Sequence of chain 1.D:
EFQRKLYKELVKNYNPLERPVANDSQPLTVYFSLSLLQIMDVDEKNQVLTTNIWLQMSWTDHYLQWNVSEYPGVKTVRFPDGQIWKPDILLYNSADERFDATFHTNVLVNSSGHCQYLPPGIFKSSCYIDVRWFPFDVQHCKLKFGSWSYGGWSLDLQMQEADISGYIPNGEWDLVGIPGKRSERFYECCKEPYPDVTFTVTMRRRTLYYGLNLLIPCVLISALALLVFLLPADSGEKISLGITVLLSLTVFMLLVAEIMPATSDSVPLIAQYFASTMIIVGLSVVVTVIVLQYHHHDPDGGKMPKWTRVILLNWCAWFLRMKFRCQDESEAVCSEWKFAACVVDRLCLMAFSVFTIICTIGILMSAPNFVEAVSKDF

This small molecule binds to this protein.
Small molecule (SMILES): COc1cc(OC)c(NC(=O)Nc2cc(C)on2)cc1Cl

Sequence of chain 1.C:
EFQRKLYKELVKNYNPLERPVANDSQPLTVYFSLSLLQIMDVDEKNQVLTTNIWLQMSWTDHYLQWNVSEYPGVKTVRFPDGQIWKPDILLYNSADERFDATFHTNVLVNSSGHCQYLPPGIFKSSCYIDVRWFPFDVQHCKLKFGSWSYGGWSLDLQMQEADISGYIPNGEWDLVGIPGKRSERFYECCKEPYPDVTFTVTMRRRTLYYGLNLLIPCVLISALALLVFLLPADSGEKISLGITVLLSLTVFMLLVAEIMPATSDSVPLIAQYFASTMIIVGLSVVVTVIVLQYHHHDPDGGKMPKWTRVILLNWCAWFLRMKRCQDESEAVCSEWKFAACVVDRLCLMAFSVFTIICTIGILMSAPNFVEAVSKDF

Binding-site contacts:
Ligand atom CL1 contacts residue MET278 of chain 1.C at 3.5 Å.
Ligand atom O02 contacts residue THR250 of chain 1.C at 3.7 Å.
Ligand atom O06 contacts residue ASN213 of chain 1.D at 3.4 Å (h-bond).
Ligand atom CL1 contacts residue ILE221 of chain 1.D at 3.5 Å.
Ligand atom C20 contacts residue PRO217 of chain 1.D at 3.5 Å (hydrophobic).
Ligand atom C15 contacts residue ALA275 of chain 1.C at 3.7 Å (hydrophobic).
Ligand atom C07 contacts residue ASN213 of chain 1.D at 3.4 Å.
Ligand atom C03 contacts residue PHE252 of chain 1.D at 3.4 Å (hydrophobic).
Ligand atom C08 contacts residue ASN213 of chain 1.D at 3.7 Å.
Ligand atom C10 contacts residue ASN213 of chain 1.D at 3.9 Å.
Ligand atom C08 contacts residue PRO217 of chain 1.D at 3.9 Å (hydrophobic).
Ligand atom O11 contacts residue LEU212 of chain 1.D at 3.1 Å (h-bond).
Ligand atom C10 contacts residue LEU212 of chain 1.D at 3.2 Å (hydrophobic).
Ligand atom C10 contacts residue MET253 of chain 1.C at 3.1 Å (hydrophobic).
Ligand atom N09 contacts residue MET253 of chain 1.C at 3.0 Å.
Ligand atom N12 contacts residue ASN213 of chain 1.D at 3.3 Å (h-bond).
Ligand atom N09 contacts residue ASN213 of chain 1.D at 3.5 Å (h-bond).
Ligand atom C19 contacts residue PRO217 of chain 1.D at 3.3 Å (hydrophobic).
Ligand atom N12 contacts residue MET253 of chain 1.C at 3.1 Å.
Ligand atom C13 contacts residue MET253 of chain 1.C at 3.9 Å (hydrophobic).
Ligand atom O17 contacts residue VAL267 of chain 1.C at 3.3 Å.
Ligand atom C13 contacts residue LEU212 of chain 1.D at 3.8 Å (hydrophobic).
Ligand atom O17 contacts residue LEU212 of chain 1.D at 3.5 Å.
Ligand atom N12 contacts residue LEU212 of chain 1.D at 3.4 Å (h-bond).
Ligand atom O02 contacts residue PHE252 of chain 1.D at 3.2 Å.
Ligand atom O11 contacts residue PRO217 of chain 1.D at 3.9 Å.
Ligand atom O11 contacts residue MET253 of chain 1.C at 3.7 Å.
Ligand atom C01 contacts residue THR250 of chain 1.C at 3.7 Å.
Ligand atom C04 contacts residue PHE252 of chain 1.D at 3.8 Å (hydrophobic).
Ligand atom C08 contacts residue MET253 of chain 1.C at 3.7 Å (hydrophobic).
Ligand atom C15 contacts residue LEU212 of chain 1.D at 3.9 Å (hydrophobic).
Ligand atom C05 contacts residue ASN213 of chain 1.D at 3.5 Å.
Ligand atom C16 contacts residue ALA275 of chain 1.C at 3.5 Å (hydrophobic).
Ligand atom N18 contacts residue ALA271 of chain 1.C at 3.5 Å.
Ligand atom C14 contacts residue ALA275 of chain 1.C at 3.6 Å (hydrophobic).
Ligand atom N09 contacts residue LEU212 of chain 1.D at 3.8 Å.
Ligand atom C01 contacts residue VAL251 of chain 1.D at 3.6 Å (hydrophobic).
Ligand atom O17 contacts residue ALA271 of chain 1.C at 3.6 Å.
Ligand atom C01 contacts residue PHE252 of chain 1.D at 3.3 Å (hydrophobic).
Ligand atom CL1 contacts residue PRO217 of chain 1.D at 3.5 Å.